A small-molecule ligand and the protein it binds are described below.
Small molecule (SMILES): Cc1cn([C@H]2C[C@H](O[P](=O)(O)OC[C@H]3O[C@@H](n4cnc5c(N)ncnc54)C[C@@H]3O)[C@@H](COP(=O)=O)O2)c(=O)[nH]c1=O

Sequence of chain 1.A:
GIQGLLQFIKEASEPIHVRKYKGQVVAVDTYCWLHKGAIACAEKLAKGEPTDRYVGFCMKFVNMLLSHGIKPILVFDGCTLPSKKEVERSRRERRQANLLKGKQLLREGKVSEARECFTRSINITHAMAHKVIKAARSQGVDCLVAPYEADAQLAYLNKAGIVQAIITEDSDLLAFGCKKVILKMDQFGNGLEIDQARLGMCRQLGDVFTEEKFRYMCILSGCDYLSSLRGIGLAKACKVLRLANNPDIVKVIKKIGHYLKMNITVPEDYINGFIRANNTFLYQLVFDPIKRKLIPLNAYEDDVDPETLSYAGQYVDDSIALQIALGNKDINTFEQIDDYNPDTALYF

Binding-site contacts:
Ligand atom C2 contacts residue DG1 of chain 1.C at 3.4 Å.
Ligand atom O3' contacts residue MG1 of chain 1.F at 2.2 Å.
Ligand atom O3' contacts residue DG1 of chain 1.C at 2.5 Å (h-bond).
Ligand atom C2' contacts residue DG1 of chain 1.C at 3.2 Å.
Ligand atom O2 contacts residue GLY79 of chain 1.A at 2.6 Å (h-bond).
Ligand atom C1' contacts residue HIS36 of chain 1.A at 3.5 Å.
Ligand atom OP1 contacts residue ARG92 of chain 1.A at 3.5 Å (salt-bridge).
Ligand atom C2 contacts residue THR81 of chain 1.A at 3.4 Å.
Ligand atom P contacts residue ARG96 of chain 1.A at 3.4 Å.
Ligand atom OP2 contacts residue HIS36 of chain 1.A at 2.9 Å (h-bond).
Ligand atom N3 contacts residue DG1 of chain 1.C at 3.6 Å.
Ligand atom C4 contacts residue HIS36 of chain 1.A at 3.4 Å.
Ligand atom C6 contacts residue DG1 of chain 1.C at 3.3 Å.
Ligand atom C4' contacts residue GLU89 of chain 1.A at 3.4 Å.
Ligand atom N3 contacts residue HIS36 of chain 1.A at 3.6 Å.
Ligand atom OP1 contacts residue LYS86 of chain 1.A at 3.6 Å.
Ligand atom O4' contacts residue HIS36 of chain 1.A at 3.3 Å.
Ligand atom OP1 contacts residue GLU89 of chain 1.A at 3.6 Å.
Ligand atom OP2 contacts residue ARG96 of chain 1.A at 2.9 Å (salt-bridge).
Ligand atom O5' contacts residue ARG92 of chain 1.A at 3.6 Å (salt-bridge).
Ligand atom N1 contacts residue DG1 of chain 1.C at 3.2 Å.
Ligand atom C4 contacts residue ASN333 of chain 1.A at 3.5 Å.
Ligand atom C2 contacts residue GLY79 of chain 1.A at 3.6 Å.
Ligand atom C5 contacts residue HIS36 of chain 1.A at 3.5 Å.
Ligand atom C3' contacts residue DG1 of chain 1.C at 3.4 Å.
Ligand atom O2 contacts residue CYS80 of chain 1.A at 3.6 Å.
Ligand atom C3' contacts residue MG1 of chain 1.F at 3.6 Å.
Ligand atom C4 contacts residue THR81 of chain 1.A at 3.6 Å.
Ligand atom N3 contacts residue ILE332 of chain 1.A at 3.6 Å.
Ligand atom N6 contacts residue DG1 of chain 1.C at 3.3 Å.
Ligand atom O4 contacts residue ASN333 of chain 1.A at 3.3 Å (h-bond).
Ligand atom N9 contacts residue HIS36 of chain 1.A at 3.2 Å.
Ligand atom N3 contacts residue THR81 of chain 1.A at 3.2 Å (h-bond).
Ligand atom N7 contacts residue HIS36 of chain 1.A at 3.3 Å.
Ligand atom C8 contacts residue HIS36 of chain 1.A at 3.1 Å.
Ligand atom OP2 contacts residue ARG93 of chain 1.A at 3.3 Å.
Ligand atom OP1 contacts residue ARG96 of chain 1.A at 3.0 Å (salt-bridge).
Ligand atom O5' contacts residue GLU89 of chain 1.A at 3.4 Å (salt-bridge).
Ligand atom O4' contacts residue GLU89 of chain 1.A at 2.9 Å (salt-bridge).
Ligand atom N7 contacts residue ARG96 of chain 1.A at 3.5 Å (salt-bridge).